A small-molecule ligand and the protein it binds are described below.
Small molecule (SMILES): N[C@@H](Cc1c[nH]c[nH+]1)C(=O)O

Binding-site contacts:
Ligand atom C contacts residue GLU335 of chain 1.F at 3.3 Å.
Ligand atom N contacts residue ZN1 of chain 1.W at 2.1 Å.
Ligand atom CG contacts residue ZN1 of chain 1.W at 3.3 Å.
Ligand atom CB contacts residue ZN1 of chain 1.W at 3.6 Å.
Ligand atom N contacts residue GLN267 of chain 1.F at 2.7 Å (h-bond).
Ligand atom CB contacts residue NAD1 of chain 1.Y at 3.5 Å.
Ligand atom CE1 contacts residue HIS270 of chain 1.F at 3.7 Å.
Ligand atom O contacts residue HIS336 of chain 1.F at 3.2 Å.
Ligand atom CA contacts residue NAD1 of chain 1.Y at 3.6 Å.
Ligand atom ND1 contacts residue HIS428 of chain 1.E at 3.5 Å (h-bond).
Ligand atom NE2 contacts residue SER144 of chain 1.F at 3.2 Å (h-bond).
Ligand atom CE1 contacts residue GLU423 of chain 1.E at 3.4 Å.
Ligand atom OXT contacts residue NAD1 of chain 1.Y at 3.0 Å.
Ligand atom NE2 contacts residue LEU142 of chain 1.F at 3.7 Å.
Ligand atom O contacts residue NAD1 of chain 1.Y at 3.5 Å.
Ligand atom C contacts residue HIS336 of chain 1.F at 3.4 Å.
Ligand atom CB contacts residue HIS376 of chain 1.F at 3.4 Å.
Ligand atom OXT contacts residue SER245 of chain 1.F at 2.5 Å (h-bond).
Ligand atom N contacts residue GLU365 of chain 1.F at 3.2 Å (salt-bridge).
Ligand atom CG contacts residue HIS376 of chain 1.F at 3.6 Å.
Ligand atom OXT contacts residue GLU335 of chain 1.F at 2.6 Å (salt-bridge).
Ligand atom OXT contacts residue HIS336 of chain 1.F at 3.5 Å.
Ligand atom ND1 contacts residue ZN1 of chain 1.W at 2.3 Å.
Ligand atom NE2 contacts residue GLU423 of chain 1.E at 2.8 Å (salt-bridge).
Ligand atom ND1 contacts residue HIS270 of chain 1.F at 3.4 Å (h-bond).
Ligand atom N contacts residue ASP369 of chain 1.F at 2.8 Å (salt-bridge).
Ligand atom C contacts residue NAD1 of chain 1.Y at 3.1 Å.
Ligand atom O contacts residue GLU335 of chain 1.F at 3.1 Å (salt-bridge).
Ligand atom CE1 contacts residue HIS428 of chain 1.E at 3.7 Å.
Ligand atom CA contacts residue SER245 of chain 1.F at 3.4 Å.
Ligand atom CA contacts residue ZN1 of chain 1.W at 3.1 Å.
Ligand atom CE1 contacts residue ZN1 of chain 1.W at 3.2 Å.
Ligand atom N contacts residue HIS270 of chain 1.F at 3.0 Å (h-bond).
Ligand atom CE1 contacts residue TYR370 of chain 1.F at 3.4 Å (hydrophobic).
Ligand atom CD2 contacts residue SER144 of chain 1.F at 3.3 Å.
Ligand atom CD2 contacts residue HIS376 of chain 1.F at 3.2 Å.
Ligand atom O contacts residue HIS376 of chain 1.F at 2.7 Å (h-bond).
Ligand atom CA contacts residue HIS270 of chain 1.F at 3.4 Å.
Ligand atom ND1 contacts residue ASP369 of chain 1.F at 2.9 Å (salt-bridge).
Ligand atom C contacts residue SER245 of chain 1.F at 3.3 Å.

Sequence of chain 1.E:
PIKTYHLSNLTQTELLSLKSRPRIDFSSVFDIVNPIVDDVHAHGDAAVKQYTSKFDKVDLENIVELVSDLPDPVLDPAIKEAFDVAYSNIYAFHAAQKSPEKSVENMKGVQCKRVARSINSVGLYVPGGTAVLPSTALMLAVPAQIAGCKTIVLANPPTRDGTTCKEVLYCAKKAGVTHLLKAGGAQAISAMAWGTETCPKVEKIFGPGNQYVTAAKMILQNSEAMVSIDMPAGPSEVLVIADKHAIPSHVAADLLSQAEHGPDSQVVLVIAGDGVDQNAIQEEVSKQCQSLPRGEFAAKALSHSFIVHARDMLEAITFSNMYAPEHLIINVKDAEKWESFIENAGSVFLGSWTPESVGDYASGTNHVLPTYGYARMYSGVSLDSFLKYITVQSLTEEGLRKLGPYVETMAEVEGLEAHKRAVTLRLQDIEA

Sequence of chain 1.F:
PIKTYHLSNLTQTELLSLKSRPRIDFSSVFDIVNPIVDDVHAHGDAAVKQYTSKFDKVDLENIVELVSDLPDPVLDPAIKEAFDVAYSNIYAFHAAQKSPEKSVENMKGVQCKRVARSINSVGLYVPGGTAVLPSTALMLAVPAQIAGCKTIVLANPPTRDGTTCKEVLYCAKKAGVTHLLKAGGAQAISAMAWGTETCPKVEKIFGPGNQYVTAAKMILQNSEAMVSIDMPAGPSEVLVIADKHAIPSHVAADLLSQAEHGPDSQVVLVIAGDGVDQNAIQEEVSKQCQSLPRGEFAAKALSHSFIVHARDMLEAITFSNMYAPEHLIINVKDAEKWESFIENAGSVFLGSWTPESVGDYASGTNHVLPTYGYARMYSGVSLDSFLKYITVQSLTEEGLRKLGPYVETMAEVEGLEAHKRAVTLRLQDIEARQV